Sequence of chain 1.B:
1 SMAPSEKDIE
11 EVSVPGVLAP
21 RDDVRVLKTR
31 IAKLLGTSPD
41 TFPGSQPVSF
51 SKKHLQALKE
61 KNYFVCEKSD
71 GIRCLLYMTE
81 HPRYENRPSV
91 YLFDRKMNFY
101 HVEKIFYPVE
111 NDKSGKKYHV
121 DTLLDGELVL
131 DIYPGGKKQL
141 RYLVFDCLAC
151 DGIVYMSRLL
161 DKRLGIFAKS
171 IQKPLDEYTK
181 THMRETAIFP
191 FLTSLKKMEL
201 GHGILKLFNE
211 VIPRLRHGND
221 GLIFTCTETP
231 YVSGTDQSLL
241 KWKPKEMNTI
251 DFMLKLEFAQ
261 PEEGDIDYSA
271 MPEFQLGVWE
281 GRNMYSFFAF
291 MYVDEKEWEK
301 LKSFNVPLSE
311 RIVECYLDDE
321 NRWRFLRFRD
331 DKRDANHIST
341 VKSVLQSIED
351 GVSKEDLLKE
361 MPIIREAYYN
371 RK

The protein below binds the small molecule below.
Small molecule (SMILES): C[C@H](COP(=O)(O)O)NC(=O)[C@@H](NC(=O)[C@@H]1CCCN1C(=O)[C@H](COP(=O)(O)O)NC(=O)[C@H](Cc1ccc(O)cc1)NC(=O)[C@H](CO)NC(=O)[C@@H]1CCCN1C(=O)[C@@H](N)COP(=O)(O)O)[C@@H](C)O

Binding-site contacts:
Ligand atom O1P contacts residue ARG158 of chain 1.B at 3.5 Å (salt-bridge).
Ligand atom O2P contacts residue ARG365 of chain 1.B at 3.4 Å (salt-bridge).
Ligand atom O3P contacts residue HIS202 of chain 1.B at 3.9 Å.
Ligand atom P contacts residue TYR369 of chain 1.B at 3.2 Å.
Ligand atom O1P contacts residue TYR369 of chain 1.B at 3.5 Å (h-bond).
Ligand atom O2P contacts residue TYR369 of chain 1.B at 3.7 Å.
Ligand atom OH contacts residue MET198 of chain 1.B at 3.8 Å.
Ligand atom CZ contacts residue LEU195 of chain 1.B at 3.9 Å (hydrophobic).
Ligand atom P contacts residue ARG365 of chain 1.B at 3.7 Å.
Ligand atom O contacts residue ASP161 of chain 1.B at 3.4 Å.
Ligand atom CA contacts residue GLY165 of chain 1.B at 4.0 Å.
Ligand atom CG contacts residue GLY165 of chain 1.B at 3.8 Å.
Ligand atom O contacts residue LYS162 of chain 1.B at 3.6 Å.
Ligand atom CG contacts residue MET198 of chain 1.B at 3.5 Å (hydrophobic).
Ligand atom CD2 contacts residue LEU164 of chain 1.B at 4.0 Å (hydrophobic).
Ligand atom O contacts residue GLY165 of chain 1.B at 3.9 Å.
Ligand atom OH contacts residue LYS197 of chain 1.B at 3.8 Å.
Ligand atom CE1 contacts residue LEU195 of chain 1.B at 3.5 Å (hydrophobic).
Ligand atom CB contacts residue LEU164 of chain 1.B at 3.9 Å (hydrophobic).
Ligand atom O contacts residue LYS162 of chain 1.B at 4.0 Å.
Ligand atom O contacts residue LEU200 of chain 1.B at 3.3 Å.
Ligand atom CB contacts residue LYS162 of chain 1.B at 3.7 Å.
Ligand atom OG1 contacts residue LYS206 of chain 1.B at 3.9 Å.
Ligand atom C contacts residue GLY165 of chain 1.B at 4.0 Å.
Ligand atom CB contacts residue MET198 of chain 1.B at 3.4 Å (hydrophobic).
Ligand atom CD1 contacts residue LEU195 of chain 1.B at 3.8 Å (hydrophobic).
Ligand atom O3P contacts residue TYR369 of chain 1.B at 2.2 Å (h-bond).
Ligand atom CD contacts residue PHE64 of chain 1.B at 3.5 Å (hydrophobic).
Ligand atom CG contacts residue PHE64 of chain 1.B at 4.0 Å (hydrophobic).
Ligand atom O1P contacts residue ARG365 of chain 1.B at 2.5 Å (salt-bridge).
Ligand atom CA contacts residue ASP161 of chain 1.B at 3.3 Å.
Ligand atom C contacts residue ASP161 of chain 1.B at 3.6 Å.
Ligand atom O1P contacts residue HIS202 of chain 1.B at 3.9 Å.
Ligand atom P contacts residue ARG158 of chain 1.B at 3.8 Å.
Ligand atom OG contacts residue ASP161 of chain 1.B at 3.1 Å (salt-bridge).
Ligand atom CB contacts residue GLY165 of chain 1.B at 3.7 Å.
Ligand atom CB contacts residue ASP161 of chain 1.B at 3.9 Å.
Ligand atom N contacts residue ASP161 of chain 1.B at 3.0 Å (salt-bridge).
Ligand atom O3P contacts residue ARG158 of chain 1.B at 2.8 Å (salt-bridge).
Ligand atom OG contacts residue LYS162 of chain 1.B at 4.0 Å.